Sequence of chain 1.A:
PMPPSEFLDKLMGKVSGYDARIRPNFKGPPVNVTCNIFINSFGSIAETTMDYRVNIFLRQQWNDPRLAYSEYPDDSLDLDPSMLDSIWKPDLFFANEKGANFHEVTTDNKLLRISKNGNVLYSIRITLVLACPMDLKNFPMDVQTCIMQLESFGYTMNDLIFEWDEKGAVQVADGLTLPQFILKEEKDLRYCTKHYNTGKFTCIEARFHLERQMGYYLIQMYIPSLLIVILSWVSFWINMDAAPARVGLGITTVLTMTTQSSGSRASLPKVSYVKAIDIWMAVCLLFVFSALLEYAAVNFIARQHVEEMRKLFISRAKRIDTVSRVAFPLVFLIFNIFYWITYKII

Binding-site contacts:
Ligand atom C3 contacts residue ASN62 of chain 1.A at 3.8 Å.
Ligand atom C7 contacts residue PRO60 of chain 1.A at 3.9 Å (hydrophobic).
Ligand atom N2 contacts residue PRO60 of chain 1.A at 3.4 Å (h-bond).
Ligand atom C7 contacts residue ASN62 of chain 1.A at 3.2 Å.
Ligand atom C1 contacts residue ASN62 of chain 1.A at 1.4 Å.
Ligand atom C8 contacts residue PRO60 of chain 1.A at 3.8 Å (hydrophobic).
Ligand atom C8 contacts residue PRO59 of chain 1.A at 3.9 Å (hydrophobic).
Ligand atom C1 contacts residue PRO60 of chain 1.A at 3.9 Å (hydrophobic).
Ligand atom N2 contacts residue PRO59 of chain 1.A at 3.8 Å.
Ligand atom C5 contacts residue ASN62 of chain 1.A at 3.6 Å.
Ligand atom C2 contacts residue ASN62 of chain 1.A at 2.5 Å.
Ligand atom C8 contacts residue ASN55 of chain 1.A at 3.4 Å.
Ligand atom N2 contacts residue ASN62 of chain 1.A at 2.9 Å (h-bond).
Ligand atom C8 contacts residue ASN62 of chain 1.A at 4.3 Å.
Ligand atom C7 contacts residue PRO59 of chain 1.A at 4.5 Å (hydrophobic).
Ligand atom O3 contacts residue PRO59 of chain 1.A at 3.8 Å.
Ligand atom O5 contacts residue ASN62 of chain 1.A at 2.4 Å (h-bond).
Ligand atom O7 contacts residue ASN62 of chain 1.A at 3.1 Å (h-bond).
Ligand atom C2 contacts residue PRO60 of chain 1.A at 4.2 Å (hydrophobic).
Ligand atom C3 contacts residue PRO59 of chain 1.A at 4.1 Å (hydrophobic).
Ligand atom C4 contacts residue ASN62 of chain 1.A at 4.2 Å.

The protein below binds the small molecule below.
Small molecule (SMILES): CC(=O)N[C@H]1[C@H](O[C@H]2[C@H](O)[C@@H](NC(C)=O)CO[C@@H]2CO)O[C@H](CO)[C@@H](O[C@@H]2O[C@H](CO)[C@@H](O)[C@H](O)[C@@H]2O)[C@@H]1O